Sequence of chain 1.B:
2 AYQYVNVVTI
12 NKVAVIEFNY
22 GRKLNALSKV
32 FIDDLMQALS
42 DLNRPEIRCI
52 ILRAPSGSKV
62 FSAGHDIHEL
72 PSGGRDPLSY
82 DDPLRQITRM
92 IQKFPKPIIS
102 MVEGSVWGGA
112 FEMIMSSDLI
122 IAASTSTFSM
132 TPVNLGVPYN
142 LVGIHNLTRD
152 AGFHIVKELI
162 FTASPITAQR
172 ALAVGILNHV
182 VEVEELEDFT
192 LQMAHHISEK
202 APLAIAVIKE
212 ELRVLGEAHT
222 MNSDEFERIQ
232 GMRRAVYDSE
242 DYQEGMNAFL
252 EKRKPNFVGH

A protein and the small-molecule ligand that binds it are described below.
Small molecule (SMILES): C[C@H](C(=O)NCCNC(=O)CCNC(=O)[C@H](O)C(C)(C)COP(=O)(O)OP(=O)(O)OC[C@H]1O[C@@H](n2cnc3c(N)ncnc32)[C@H](O)[C@@H]1OP(=O)(O)O)S(=O)(=O)O

Binding-site contacts:
Ligand atom O6 contacts residue YZS1 of chain 1.J at 0.0 Å (h-bond).
Ligand atom SS4 contacts residue YZS1 of chain 1.J at 0.0 Å (h-bond).
Ligand atom C1' contacts residue YZS1 of chain 1.J at 0.0 Å.
Ligand atom O21 contacts residue YZS1 of chain 1.J at 0.0 Å (h-bond).
Ligand atom O11 contacts residue YZS1 of chain 1.J at 0.0 Å (h-bond).
Ligand atom CP3 contacts residue YZS1 of chain 1.J at 0.0 Å.
Ligand atom NP1 contacts residue YZS1 of chain 1.J at 0.0 Å (h-bond).
Ligand atom C5 contacts residue YZS1 of chain 1.J at 0.0 Å.
Ligand atom OP1 contacts residue YZS1 of chain 1.J at 0.0 Å (h-bond).
Ligand atom C2 contacts residue YZS1 of chain 1.J at 0.0 Å.
Ligand atom N9 contacts residue YZS1 of chain 1.J at 0.0 Å (h-bond).
Ligand atom CP9 contacts residue YZS1 of chain 1.J at 0.0 Å.
Ligand atom N7 contacts residue YZS1 of chain 1.J at 0.0 Å (h-bond).
Ligand atom P2 contacts residue YZS1 of chain 1.J at 0.0 Å.
Ligand atom C3' contacts residue YZS1 of chain 1.J at 0.1 Å.
Ligand atom OP2 contacts residue YZS1 of chain 1.J at 0.0 Å (h-bond).
Ligand atom CPA contacts residue YZS1 of chain 1.J at 0.0 Å.
Ligand atom O5' contacts residue YZS1 of chain 1.J at 0.0 Å (h-bond).
Ligand atom O7 contacts residue YZS1 of chain 1.J at 0.0 Å (h-bond).
Ligand atom CP6 contacts residue YZS1 of chain 1.J at 0.0 Å.
Ligand atom C4' contacts residue YZS1 of chain 1.J at 0.0 Å.
Ligand atom C5' contacts residue YZS1 of chain 1.J at 0.0 Å.
Ligand atom O4' contacts residue YZS1 of chain 1.J at 0.0 Å (h-bond).
Ligand atom CP7 contacts residue YZS1 of chain 1.J at 0.0 Å.
Ligand atom CPB contacts residue YZS1 of chain 1.J at 0.0 Å.
Ligand atom N1 contacts residue YZS1 of chain 1.J at 0.0 Å (h-bond).
Ligand atom OP3 contacts residue YZS1 of chain 1.J at 0.0 Å (h-bond).
Ligand atom CP5 contacts residue YZS1 of chain 1.J at 0.0 Å.
Ligand atom C6 contacts residue YZS1 of chain 1.J at 0.0 Å.
Ligand atom N3 contacts residue YZS1 of chain 1.J at 0.0 Å (h-bond).
Ligand atom O22 contacts residue YZS1 of chain 1.J at 0.0 Å (h-bond).
Ligand atom P1 contacts residue YZS1 of chain 1.J at 0.0 Å.
Ligand atom N6 contacts residue YZS1 of chain 1.J at 0.0 Å (h-bond).
Ligand atom C8 contacts residue YZS1 of chain 1.J at 0.0 Å.
Ligand atom O12 contacts residue YZS1 of chain 1.J at 0.0 Å (h-bond).
Ligand atom CP4 contacts residue YZS1 of chain 1.J at 0.0 Å.
Ligand atom CP8 contacts residue YZS1 of chain 1.J at 0.0 Å.
Ligand atom C4 contacts residue YZS1 of chain 1.J at 0.0 Å.
Ligand atom CP2 contacts residue YZS1 of chain 1.J at 0.0 Å.
Ligand atom NP2 contacts residue YZS1 of chain 1.J at 0.0 Å (h-bond).